Sequence of chain 1.A:
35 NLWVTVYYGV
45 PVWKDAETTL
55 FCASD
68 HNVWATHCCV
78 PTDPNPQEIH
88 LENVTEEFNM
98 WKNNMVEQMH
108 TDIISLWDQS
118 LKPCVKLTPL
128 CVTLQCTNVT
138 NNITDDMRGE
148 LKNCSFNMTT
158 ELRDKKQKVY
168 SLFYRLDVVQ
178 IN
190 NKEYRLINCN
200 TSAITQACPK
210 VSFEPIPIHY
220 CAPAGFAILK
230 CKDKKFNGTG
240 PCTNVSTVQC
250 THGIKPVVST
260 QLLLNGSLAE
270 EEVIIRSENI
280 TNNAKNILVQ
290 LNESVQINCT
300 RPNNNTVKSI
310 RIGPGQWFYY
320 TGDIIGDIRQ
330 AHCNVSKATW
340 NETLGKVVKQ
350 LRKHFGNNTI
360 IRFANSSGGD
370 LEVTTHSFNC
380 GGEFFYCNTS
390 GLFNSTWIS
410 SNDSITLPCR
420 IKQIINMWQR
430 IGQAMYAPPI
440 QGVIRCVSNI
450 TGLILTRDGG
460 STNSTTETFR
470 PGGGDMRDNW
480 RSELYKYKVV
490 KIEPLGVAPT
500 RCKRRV

Binding-site contacts:
Ligand atom C1 contacts residue ASN387 of chain 1.A at 1.4 Å.
Ligand atom O5 contacts residue PRO417 of chain 1.A at 4.3 Å.
Ligand atom C3 contacts residue ASN387 of chain 1.A at 3.8 Å.
Ligand atom N2 contacts residue ASN387 of chain 1.A at 2.9 Å (h-bond).
Ligand atom C4 contacts residue SER389 of chain 1.A at 4.3 Å.
Ligand atom C8 contacts residue ASN364 of chain 1.A at 3.8 Å.
Ligand atom C5 contacts residue ASN387 of chain 1.A at 3.7 Å.
Ligand atom C8 contacts residue NAG1 of chain 1.HA at 3.2 Å.
Ligand atom O5 contacts residue SER389 of chain 1.A at 3.1 Å (h-bond).
Ligand atom C6 contacts residue SER389 of chain 1.A at 3.8 Å.
Ligand atom C3 contacts residue SER389 of chain 1.A at 4.4 Å.
Ligand atom C5 contacts residue SER389 of chain 1.A at 3.1 Å.
Ligand atom C1 contacts residue SER389 of chain 1.A at 3.2 Å.
Ligand atom C2 contacts residue SER389 of chain 1.A at 4.4 Å.
Ligand atom O7 contacts residue ASN387 of chain 1.A at 3.9 Å.
Ligand atom O7 contacts residue NAG1 of chain 1.HA at 3.0 Å (h-bond).
Ligand atom C8 contacts residue ASN387 of chain 1.A at 3.6 Å.
Ligand atom C7 contacts residue ASN387 of chain 1.A at 3.3 Å.
Ligand atom C8 contacts residue SER389 of chain 1.A at 3.6 Å.
Ligand atom O5 contacts residue ASN387 of chain 1.A at 2.4 Å (h-bond).
Ligand atom O6 contacts residue SER389 of chain 1.A at 3.7 Å.
Ligand atom C2 contacts residue ASN387 of chain 1.A at 2.5 Å.
Ligand atom C7 contacts residue NAG1 of chain 1.HA at 3.5 Å.
Ligand atom C4 contacts residue ASN387 of chain 1.A at 4.2 Å.

The protein below binds the small molecule below.
Small molecule (SMILES): CC(=O)N[C@@H]1[C@@H](O)[C@H](O)[C@@H](CO)O[C@H]1O